Binding-site contacts:
Ligand atom O6 contacts residue PHE21 of chain 1.B at 3.8 Å.
Ligand atom O5 contacts residue ASN75 of chain 1.B at 2.2 Å (h-bond).
Ligand atom C2 contacts residue ASN75 of chain 1.B at 2.7 Å.
Ligand atom C8 contacts residue PHE19 of chain 1.B at 3.8 Å (hydrophobic).
Ligand atom C1 contacts residue PHE19 of chain 1.B at 4.0 Å (hydrophobic).
Ligand atom C2 contacts residue PHE19 of chain 1.B at 3.8 Å (hydrophobic).
Ligand atom O7 contacts residue VAL42 of chain 1.B at 3.9 Å.
Ligand atom C7 contacts residue ASP43 of chain 1.B at 3.5 Å.
Ligand atom O5 contacts residue PHE21 of chain 1.B at 4.0 Å.
Ligand atom C5 contacts residue PHE21 of chain 1.B at 3.7 Å (hydrophobic).
Ligand atom O4 contacts residue VAL42 of chain 1.B at 3.0 Å.
Ligand atom C1 contacts residue ASN75 of chain 1.B at 1.4 Å.
Ligand atom C2 contacts residue ASP43 of chain 1.B at 3.7 Å.
Ligand atom C2 contacts residue PHE21 of chain 1.B at 3.8 Å (hydrophobic).
Ligand atom C6 contacts residue PHE19 of chain 1.B at 3.8 Å (hydrophobic).
Ligand atom C6 contacts residue PHE21 of chain 1.B at 3.9 Å (hydrophobic).
Ligand atom C6 contacts residue THR38 of chain 1.B at 3.8 Å.
Ligand atom C7 contacts residue ASN75 of chain 1.B at 3.9 Å.
Ligand atom O3 contacts residue ASP43 of chain 1.B at 3.9 Å.
Ligand atom N2 contacts residue ASP43 of chain 1.B at 2.8 Å (salt-bridge).
Ligand atom C8 contacts residue ASP43 of chain 1.B at 3.4 Å.
Ligand atom C4 contacts residue PHE19 of chain 1.B at 3.7 Å (hydrophobic).
Ligand atom C1 contacts residue PHE21 of chain 1.B at 3.7 Å (hydrophobic).
Ligand atom C8 contacts residue ARG79 of chain 1.B at 3.7 Å.
Ligand atom C7 contacts residue ARG79 of chain 1.B at 3.7 Å.
Ligand atom C6 contacts residue GLN73 of chain 1.B at 4.0 Å.
Ligand atom O3 contacts residue LYS24 of chain 1.B at 3.4 Å (salt-bridge).
Ligand atom C3 contacts residue ASN75 of chain 1.B at 3.6 Å.
Ligand atom C4 contacts residue ASN75 of chain 1.B at 4.0 Å.
Ligand atom C4 contacts residue VAL42 of chain 1.B at 3.9 Å (hydrophobic).
Ligand atom O7 contacts residue ARG79 of chain 1.B at 3.0 Å (salt-bridge).
Ligand atom O7 contacts residue VAL40 of chain 1.B at 4.0 Å.
Ligand atom C3 contacts residue ASP43 of chain 1.B at 3.6 Å.
Ligand atom N2 contacts residue ASN75 of chain 1.B at 3.1 Å (h-bond).
Ligand atom C8 contacts residue LYS112 of chain 1.B at 3.8 Å.
Ligand atom O6 contacts residue PHE19 of chain 1.B at 3.7 Å.
Ligand atom O6 contacts residue GLN73 of chain 1.B at 3.5 Å.
Ligand atom O6 contacts residue PHE21 of chain 1.B at 3.4 Å.
Ligand atom C5 contacts residue ASN75 of chain 1.B at 3.1 Å.
Ligand atom C6 contacts residue PHE21 of chain 1.B at 4.0 Å (hydrophobic).

Sequence of chain 1.B:
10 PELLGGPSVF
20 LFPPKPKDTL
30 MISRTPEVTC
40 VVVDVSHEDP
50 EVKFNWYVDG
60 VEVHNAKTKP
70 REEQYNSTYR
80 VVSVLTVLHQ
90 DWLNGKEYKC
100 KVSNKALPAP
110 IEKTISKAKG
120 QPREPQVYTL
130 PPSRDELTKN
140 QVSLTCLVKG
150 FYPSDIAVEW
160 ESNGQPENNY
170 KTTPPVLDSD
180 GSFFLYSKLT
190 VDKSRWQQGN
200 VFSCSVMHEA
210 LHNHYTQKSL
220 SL

This small molecule binds to this protein.
Small molecule (SMILES): CC(=O)N[C@H]1[C@H](O[C@H]2[C@H](O)[C@@H](NC(C)=O)CO[C@@H]2CO)O[C@H](CO)[C@@H](O[C@@H]2O[C@H](CO[C@H]3O[C@H](CO)[C@@H](O)[C@H](O)[C@@H]3O[C@@H]3O[C@H](CO)[C@@H](O)[C@H](O)[C@H]3NC(C)=O)[C@@H](O[C@@H]3O[C@H](CO)[C@@H](O)[C@H](O)[C@H]3NC(C)=O)[C@H](O[C@@H]3O[C@H](CO)[C@@H](O)[C@H](O)[C@@H]3O[C@@H]3O[C@H](CO)[C@@H](O)[C@H](O)[C@H]3NC(C)=O)[C@@H]2O)[C@@H]1O